Sequence of chain 1.A:
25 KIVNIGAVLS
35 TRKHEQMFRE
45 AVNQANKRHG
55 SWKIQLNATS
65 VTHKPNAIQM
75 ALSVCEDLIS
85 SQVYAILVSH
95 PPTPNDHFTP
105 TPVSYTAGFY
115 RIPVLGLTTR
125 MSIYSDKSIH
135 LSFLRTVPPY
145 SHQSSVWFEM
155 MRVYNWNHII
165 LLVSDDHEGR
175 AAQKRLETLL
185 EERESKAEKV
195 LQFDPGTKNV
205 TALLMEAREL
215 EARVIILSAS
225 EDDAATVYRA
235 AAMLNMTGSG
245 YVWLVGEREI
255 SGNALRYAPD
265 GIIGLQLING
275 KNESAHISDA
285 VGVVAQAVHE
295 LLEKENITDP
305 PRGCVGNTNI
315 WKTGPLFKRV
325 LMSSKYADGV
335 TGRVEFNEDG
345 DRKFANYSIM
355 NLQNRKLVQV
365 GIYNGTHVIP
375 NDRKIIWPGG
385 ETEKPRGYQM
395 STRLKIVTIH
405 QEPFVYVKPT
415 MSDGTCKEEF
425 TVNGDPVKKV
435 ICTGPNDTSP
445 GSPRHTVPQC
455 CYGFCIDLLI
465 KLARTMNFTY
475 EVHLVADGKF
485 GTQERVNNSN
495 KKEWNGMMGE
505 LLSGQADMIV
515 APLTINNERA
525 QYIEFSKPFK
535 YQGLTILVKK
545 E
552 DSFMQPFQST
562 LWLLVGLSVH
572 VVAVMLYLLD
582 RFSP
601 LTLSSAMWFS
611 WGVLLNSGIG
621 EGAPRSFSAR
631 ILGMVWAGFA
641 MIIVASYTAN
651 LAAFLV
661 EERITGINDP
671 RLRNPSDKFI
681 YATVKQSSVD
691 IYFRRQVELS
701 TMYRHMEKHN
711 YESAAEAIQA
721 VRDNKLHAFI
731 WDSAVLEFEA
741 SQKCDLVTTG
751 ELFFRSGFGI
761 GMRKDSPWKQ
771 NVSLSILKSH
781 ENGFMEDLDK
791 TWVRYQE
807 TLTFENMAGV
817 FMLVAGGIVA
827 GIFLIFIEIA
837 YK

This small molecule binds to this protein.
Small molecule (SMILES): CC(=O)N[C@@H]1[C@@H](O)[C@H](O)[C@@H](CO)O[C@H]1O

Binding-site contacts:
Ligand atom C7 contacts residue ASN440 of chain 1.A at 3.2 Å.
Ligand atom N2 contacts residue ASN440 of chain 1.A at 3.0 Å (h-bond).
Ligand atom C2 contacts residue ASN440 of chain 1.A at 2.5 Å.
Ligand atom O5 contacts residue ASP441 of chain 1.A at 3.7 Å.
Ligand atom O5 contacts residue ASN440 of chain 1.A at 2.4 Å (h-bond).
Ligand atom C8 contacts residue ASN440 of chain 1.A at 4.4 Å.
Ligand atom C5 contacts residue ASN440 of chain 1.A at 3.7 Å.
Ligand atom O7 contacts residue HIS449 of chain 1.A at 4.0 Å.
Ligand atom O7 contacts residue ASN440 of chain 1.A at 3.1 Å (h-bond).
Ligand atom O6 contacts residue ASP441 of chain 1.A at 3.1 Å (salt-bridge).
Ligand atom C1 contacts residue ASN440 of chain 1.A at 1.4 Å.
Ligand atom C4 contacts residue ASN440 of chain 1.A at 4.2 Å.
Ligand atom C5 contacts residue ASP441 of chain 1.A at 4.4 Å.
Ligand atom C6 contacts residue ASP441 of chain 1.A at 4.1 Å.
Ligand atom C3 contacts residue ASN440 of chain 1.A at 3.8 Å.